A small-molecule ligand and the protein it binds are described below.
Small molecule (SMILES): Cc1cc(N)nc(CCc2cccc(CCc3cc(C)nc(N)c3)c2)c1

Binding-site contacts:
Ligand atom C14 contacts residue HEM1 of chain 1.K at 3.8 Å.
Ligand atom C06 contacts residue GLU325 of chain 1.B at 3.5 Å.
Ligand atom N01 contacts residue PRO298 of chain 1.B at 3.6 Å.
Ligand atom C09 contacts residue GLU325 of chain 1.B at 3.8 Å.
Ligand atom C12 contacts residue GLN211 of chain 1.B at 3.4 Å.
Ligand atom C11 contacts residue GLN211 of chain 1.B at 3.5 Å.
Ligand atom N02 contacts residue TRP320 of chain 1.B at 2.5 Å (h-bond).
Ligand atom C17 contacts residue MET303 of chain 1.B at 3.8 Å (hydrophobic).
Ligand atom C25 contacts residue ASN302 of chain 1.B at 3.4 Å.
Ligand atom C12 contacts residue HEM1 of chain 1.K at 3.9 Å.
Ligand atom N02 contacts residue MET322 of chain 1.B at 3.5 Å (h-bond).
Ligand atom N22 contacts residue GOL1 of chain 1.M at 3.7 Å.
Ligand atom C05 contacts residue VAL300 of chain 1.B at 3.8 Å (hydrophobic).
Ligand atom C24 contacts residue TYR439 of chain 1.B at 3.5 Å (hydrophobic).
Ligand atom C07 contacts residue PHE317 of chain 1.B at 3.9 Å (hydrophobic).
Ligand atom C03 contacts residue TRP320 of chain 1.B at 3.4 Å (hydrophobic).
Ligand atom C25 contacts residue TYR439 of chain 1.B at 3.1 Å (hydrophobic).
Ligand atom C17 contacts residue HEM1 of chain 1.K at 3.5 Å.
Ligand atom C14 contacts residue VAL300 of chain 1.B at 3.6 Å (hydrophobic).
Ligand atom C06 contacts residue PRO298 of chain 1.B at 3.8 Å (hydrophobic).
Ligand atom C07 contacts residue HEM1 of chain 1.K at 3.4 Å.
Ligand atom C09 contacts residue HEM1 of chain 1.K at 3.2 Å.
Ligand atom C02 contacts residue GLU325 of chain 1.B at 3.2 Å.
Ligand atom C08 contacts residue GLU325 of chain 1.B at 3.4 Å.
Ligand atom C15 contacts residue VAL300 of chain 1.B at 3.9 Å (hydrophobic).
Ligand atom C27 contacts residue TYR439 of chain 1.B at 3.8 Å (hydrophobic).
Ligand atom C03 contacts residue PRO298 of chain 1.B at 3.8 Å (hydrophobic).
Ligand atom N02 contacts residue TYR321 of chain 1.B at 3.2 Å.
Ligand atom C13 contacts residue VAL300 of chain 1.B at 3.6 Å (hydrophobic).
Ligand atom C18 contacts residue MET303 of chain 1.B at 3.8 Å (hydrophobic).
Ligand atom C02 contacts residue TRP320 of chain 1.B at 3.2 Å (hydrophobic).
Ligand atom C18 contacts residue ASN302 of chain 1.B at 3.4 Å.
Ligand atom N01 contacts residue GLU325 of chain 1.B at 2.7 Å (salt-bridge).
Ligand atom N02 contacts residue HEM1 of chain 1.K at 3.8 Å.
Ligand atom C13 contacts residue HEM1 of chain 1.K at 3.3 Å.
Ligand atom C07 contacts residue GLY319 of chain 1.B at 3.5 Å.
Ligand atom C02 contacts residue PRO298 of chain 1.B at 3.7 Å (hydrophobic).
Ligand atom C26 contacts residue TYR439 of chain 1.B at 3.4 Å (hydrophobic).
Ligand atom C03 contacts residue HEM1 of chain 1.K at 3.4 Å.
Ligand atom N02 contacts residue GLU325 of chain 1.B at 2.5 Å (salt-bridge).

Sequence of chain 1.B:
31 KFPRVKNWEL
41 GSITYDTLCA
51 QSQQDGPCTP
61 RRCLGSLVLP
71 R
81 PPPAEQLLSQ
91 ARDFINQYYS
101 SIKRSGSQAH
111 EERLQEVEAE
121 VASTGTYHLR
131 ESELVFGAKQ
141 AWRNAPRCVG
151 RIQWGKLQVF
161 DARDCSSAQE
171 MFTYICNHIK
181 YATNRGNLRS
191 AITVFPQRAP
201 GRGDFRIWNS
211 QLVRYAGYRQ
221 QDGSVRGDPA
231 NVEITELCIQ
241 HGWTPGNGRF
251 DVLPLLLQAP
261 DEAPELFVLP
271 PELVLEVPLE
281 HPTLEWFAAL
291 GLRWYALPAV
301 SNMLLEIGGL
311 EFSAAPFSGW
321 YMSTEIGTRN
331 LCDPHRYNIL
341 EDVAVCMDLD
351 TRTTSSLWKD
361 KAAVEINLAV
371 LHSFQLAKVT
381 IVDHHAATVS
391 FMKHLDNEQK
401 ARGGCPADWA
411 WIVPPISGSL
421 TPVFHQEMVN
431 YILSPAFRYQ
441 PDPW